The protein below binds the small molecule below.
Small molecule (SMILES): C[C@H](O)[C@H](N)[C@@H]1O[C@](O)(C(=O)O)C[C@H](O)[C@@H]1N

Sequence of chain 1.I:
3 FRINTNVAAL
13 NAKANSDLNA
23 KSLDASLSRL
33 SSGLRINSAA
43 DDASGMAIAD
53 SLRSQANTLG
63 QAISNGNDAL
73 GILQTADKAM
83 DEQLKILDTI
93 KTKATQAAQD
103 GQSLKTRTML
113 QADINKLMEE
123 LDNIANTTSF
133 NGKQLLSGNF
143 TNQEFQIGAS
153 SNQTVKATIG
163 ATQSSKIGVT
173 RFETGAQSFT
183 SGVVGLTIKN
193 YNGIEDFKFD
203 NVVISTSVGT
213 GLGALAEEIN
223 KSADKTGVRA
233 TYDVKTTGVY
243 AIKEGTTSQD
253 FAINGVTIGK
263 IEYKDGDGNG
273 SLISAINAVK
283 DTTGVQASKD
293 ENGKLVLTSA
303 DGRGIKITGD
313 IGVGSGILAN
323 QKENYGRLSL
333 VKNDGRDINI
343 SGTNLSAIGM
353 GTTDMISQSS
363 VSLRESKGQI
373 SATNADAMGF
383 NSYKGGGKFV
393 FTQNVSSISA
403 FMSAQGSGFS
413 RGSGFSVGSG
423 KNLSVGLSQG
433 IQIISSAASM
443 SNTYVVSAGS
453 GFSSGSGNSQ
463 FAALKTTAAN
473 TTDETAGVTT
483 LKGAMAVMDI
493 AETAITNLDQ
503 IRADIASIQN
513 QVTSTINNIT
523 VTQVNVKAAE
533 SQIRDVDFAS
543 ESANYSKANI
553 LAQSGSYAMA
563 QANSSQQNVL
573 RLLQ

Binding-site contacts:
Ligand atom C2 contacts residue ASN346 of chain 1.I at 4.0 Å.
Ligand atom C3 contacts residue ASN346 of chain 1.I at 3.2 Å.
Ligand atom C2 contacts residue ALA349 of chain 1.I at 4.4 Å (hydrophobic).
Ligand atom O8 contacts residue THR182 of chain 1.I at 4.3 Å.
Ligand atom O4 contacts residue ASN346 of chain 1.I at 4.4 Å.
Ligand atom C5 contacts residue THR182 of chain 1.I at 4.5 Å.
Ligand atom C4 contacts residue SER348 of chain 1.I at 3.8 Å.
Ligand atom O1B contacts residue ASN346 of chain 1.I at 2.8 Å (h-bond).
Ligand atom C1 contacts residue ASN346 of chain 1.I at 3.7 Å.
Ligand atom C5 contacts residue SER348 of chain 1.I at 4.2 Å.
Ligand atom O1B contacts residue SER348 of chain 1.I at 2.2 Å (h-bond).
Ligand atom C2 contacts residue THR182 of chain 1.I at 4.1 Å.
Ligand atom C3 contacts residue SER348 of chain 1.I at 2.8 Å.
Ligand atom C6 contacts residue THR182 of chain 1.I at 4.2 Å.
Ligand atom C3 contacts residue THR182 of chain 1.I at 4.3 Å.
Ligand atom O4 contacts residue SER183 of chain 1.I at 3.0 Å (h-bond).
Ligand atom C6 contacts residue SER348 of chain 1.I at 3.5 Å.
Ligand atom O1A contacts residue SER348 of chain 1.I at 2.5 Å (h-bond).
Ligand atom O6 contacts residue SER348 of chain 1.I at 2.4 Å (h-bond).
Ligand atom C2 contacts residue SER348 of chain 1.I at 1.4 Å.
Ligand atom C1 contacts residue SER348 of chain 1.I at 1.6 Å.
Ligand atom C4 contacts residue THR182 of chain 1.I at 4.0 Å.
Ligand atom C3 contacts residue SER183 of chain 1.I at 4.0 Å.
Ligand atom O1B contacts residue ALA349 of chain 1.I at 4.3 Å.
Ligand atom C4 contacts residue SER183 of chain 1.I at 3.3 Å.
Ligand atom C4 contacts residue ASN346 of chain 1.I at 4.3 Å.
Ligand atom O8 contacts residue SER348 of chain 1.I at 3.7 Å.
Ligand atom O1B contacts residue LEU347 of chain 1.I at 3.5 Å (h-bond).